Sequence of chain 1.A:
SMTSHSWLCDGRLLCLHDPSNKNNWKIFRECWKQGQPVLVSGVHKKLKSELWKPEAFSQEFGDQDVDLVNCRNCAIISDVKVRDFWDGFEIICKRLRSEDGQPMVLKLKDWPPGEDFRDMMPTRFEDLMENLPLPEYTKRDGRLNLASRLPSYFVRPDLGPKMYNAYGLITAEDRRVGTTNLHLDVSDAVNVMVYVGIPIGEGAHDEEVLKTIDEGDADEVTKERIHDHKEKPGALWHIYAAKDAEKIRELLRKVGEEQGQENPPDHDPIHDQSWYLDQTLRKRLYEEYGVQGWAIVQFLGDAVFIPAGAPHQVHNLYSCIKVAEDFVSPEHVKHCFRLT

The protein below binds the small molecule below.
Small molecule (SMILES): COc1ccc(C(=O)NCC(N)=O)cc1

Binding-site contacts:
Ligand atom O1 contacts residue ALA316 of chain 1.A at 2.8 Å (h-bond).
Ligand atom C5 contacts residue GLN313 of chain 1.A at 3.3 Å.
Ligand atom C7 contacts residue GLY314 of chain 1.A at 3.8 Å.
Ligand atom C3 contacts residue TRP315 of chain 1.A at 3.5 Å (hydrophobic).
Ligand atom O2 contacts residue ARG33 of chain 1.A at 2.9 Å.
Ligand atom O1 contacts residue CYS30 of chain 1.A at 3.7 Å.
Ligand atom C8 contacts residue CYS30 of chain 1.A at 3.6 Å (hydrophobic).
Ligand atom N contacts residue GLY314 of chain 1.A at 3.1 Å (h-bond).
Ligand atom O contacts residue ARG33 of chain 1.A at 3.7 Å.
Ligand atom C2 contacts residue GLN313 of chain 1.A at 3.9 Å.
Ligand atom C3 contacts residue ARG33 of chain 1.A at 4.1 Å.
Ligand atom N1 contacts residue ASP238 of chain 1.A at 3.5 Å (salt-bridge).
Ligand atom C contacts residue ALA262 of chain 1.A at 4.0 Å (hydrophobic).
Ligand atom N1 contacts residue ASP240 of chain 1.A at 4.0 Å.
Ligand atom C3 contacts residue GLY314 of chain 1.A at 3.3 Å.
Ligand atom C contacts residue GLN313 of chain 1.A at 3.6 Å.
Ligand atom N contacts residue GLN313 of chain 1.A at 3.8 Å.
Ligand atom O1 contacts residue TRP315 of chain 1.A at 3.5 Å.
Ligand atom C7 contacts residue ARG33 of chain 1.A at 3.5 Å.
Ligand atom C9 contacts residue ALA316 of chain 1.A at 4.0 Å (hydrophobic).
Ligand atom O2 contacts residue CYS30 of chain 1.A at 3.4 Å (h-bond).
Ligand atom N1 contacts residue CYS30 of chain 1.A at 3.8 Å.
Ligand atom C7 contacts residue CYS30 of chain 1.A at 4.0 Å (hydrophobic).
Ligand atom C contacts residue TRP315 of chain 1.A at 3.5 Å (hydrophobic).
Ligand atom C4 contacts residue GLN313 of chain 1.A at 4.0 Å.
Ligand atom C7 contacts residue GLN313 of chain 1.A at 3.9 Å.
Ligand atom C1 contacts residue ARG33 of chain 1.A at 3.5 Å.
Ligand atom C2 contacts residue ARG33 of chain 1.A at 3.8 Å.
Ligand atom C4 contacts residue ARG33 of chain 1.A at 3.8 Å.
Ligand atom C9 contacts residue CYS30 of chain 1.A at 3.6 Å (hydrophobic).
Ligand atom C6 contacts residue ARG33 of chain 1.A at 3.4 Å.
Ligand atom N contacts residue CYS30 of chain 1.A at 4.0 Å.
Ligand atom C6 contacts residue GLN313 of chain 1.A at 3.8 Å.
Ligand atom O contacts residue GLN313 of chain 1.A at 3.4 Å (h-bond).
Ligand atom C2 contacts residue TRP315 of chain 1.A at 3.4 Å (hydrophobic).
Ligand atom O1 contacts residue GLY314 of chain 1.A at 3.6 Å (h-bond).
Ligand atom C1 contacts residue GLN313 of chain 1.A at 3.6 Å.
Ligand atom C2 contacts residue GLY314 of chain 1.A at 3.9 Å.
Ligand atom C4 contacts residue GLY314 of chain 1.A at 3.5 Å.
Ligand atom C5 contacts residue ARG33 of chain 1.A at 3.6 Å.